The small molecule below binds the protein below.
Small molecule (SMILES): CCCOCCN(C(=O)CCl)c1c(CC)cccc1CC

Sequence of chain 1.A:
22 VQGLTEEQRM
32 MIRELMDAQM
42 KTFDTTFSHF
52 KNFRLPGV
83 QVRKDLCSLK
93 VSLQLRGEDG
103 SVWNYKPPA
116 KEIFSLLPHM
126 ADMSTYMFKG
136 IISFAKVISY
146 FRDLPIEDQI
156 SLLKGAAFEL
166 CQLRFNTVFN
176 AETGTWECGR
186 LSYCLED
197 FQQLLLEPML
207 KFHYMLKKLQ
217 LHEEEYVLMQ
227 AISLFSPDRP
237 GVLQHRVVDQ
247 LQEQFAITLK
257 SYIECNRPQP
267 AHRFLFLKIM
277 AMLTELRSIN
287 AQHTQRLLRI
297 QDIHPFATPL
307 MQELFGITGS

Binding-site contacts:
Ligand atom C10 contacts residue TYR188 of chain 1.A at 4.0 Å (hydrophobic).
Ligand atom C3 contacts residue S6T1 of chain 1.C at 3.6 Å.
Ligand atom C1 contacts residue SER129 of chain 1.A at 4.3 Å.
Ligand atom O1 contacts residue MET205 of chain 1.A at 3.9 Å.
Ligand atom C2 contacts residue S6T1 of chain 1.C at 4.3 Å.
Ligand atom C12 contacts residue MET125 of chain 1.A at 4.1 Å (hydrophobic).
Ligand atom C2 contacts residue HIS289 of chain 1.A at 3.3 Å.
Ligand atom C15 contacts residue GLN167 of chain 1.A at 3.0 Å.
Ligand atom C15 contacts residue PHE170 of chain 1.A at 3.5 Å (hydrophobic).
Ligand atom C11 contacts residue MET125 of chain 1.A at 3.3 Å (hydrophobic).
Ligand atom C1 contacts residue MET125 of chain 1.A at 3.4 Å (hydrophobic).
Ligand atom C contacts residue SER129 of chain 1.A at 4.0 Å.
Ligand atom CL contacts residue GLN167 of chain 1.A at 3.3 Å.
Ligand atom C5 contacts residue GLN167 of chain 1.A at 4.1 Å.
Ligand atom C13 contacts residue PHE170 of chain 1.A at 3.5 Å (hydrophobic).
Ligand atom C3 contacts residue HIS289 of chain 1.A at 4.0 Å.
Ligand atom CL contacts residue HIS209 of chain 1.A at 3.7 Å.
Ligand atom C4 contacts residue S6T1 of chain 1.C at 4.2 Å.
Ligand atom C12 contacts residue MET128 of chain 1.A at 3.4 Å (hydrophobic).
Ligand atom O1 contacts residue S6T1 of chain 1.C at 3.7 Å.
Ligand atom C4 contacts residue MET205 of chain 1.A at 3.4 Å (hydrophobic).
Ligand atom C16 contacts residue SER129 of chain 1.A at 3.4 Å.
Ligand atom C4 contacts residue GLN167 of chain 1.A at 4.0 Å.
Ligand atom C9 contacts residue MET125 of chain 1.A at 3.7 Å (hydrophobic).
Ligand atom C14 contacts residue PHE170 of chain 1.A at 3.6 Å (hydrophobic).
Ligand atom C12 contacts residue PHE170 of chain 1.A at 4.3 Å (hydrophobic).
Ligand atom C13 contacts residue SER129 of chain 1.A at 3.7 Å.
Ligand atom CL contacts residue TRP181 of chain 1.A at 3.6 Å.
Ligand atom O contacts residue HIS289 of chain 1.A at 4.2 Å.
Ligand atom C8 contacts residue MET125 of chain 1.A at 3.9 Å (hydrophobic).
Ligand atom N contacts residue MET205 of chain 1.A at 4.3 Å.
Ligand atom O1 contacts residue GLN167 of chain 1.A at 4.0 Å.
Ligand atom C13 contacts residue MET128 of chain 1.A at 3.9 Å (hydrophobic).
Ligand atom C contacts residue S6T1 of chain 1.C at 3.5 Å.
Ligand atom C contacts residue MET125 of chain 1.A at 3.8 Å (hydrophobic).
Ligand atom C6 contacts residue TRP181 of chain 1.A at 3.9 Å (hydrophobic).
Ligand atom C16 contacts residue GLN167 of chain 1.A at 3.5 Å.
Ligand atom C9 contacts residue S6T1 of chain 1.C at 4.2 Å.
Ligand atom C1 contacts residue S6T1 of chain 1.C at 4.2 Å.
Ligand atom CL contacts residue PHE170 of chain 1.A at 3.2 Å.